Binding-site contacts:
Ligand atom C5 contacts residue ARG107 of chain 1.A at 3.8 Å.
Ligand atom O5 contacts residue SER152 of chain 1.A at 3.0 Å (h-bond).
Ligand atom C1 contacts residue SER152 of chain 1.A at 3.8 Å.
Ligand atom C6 contacts residue ARG107 of chain 1.A at 3.5 Å.
Ligand atom O6 contacts residue GLY151 of chain 1.A at 3.1 Å (h-bond).
Ligand atom C5 contacts residue ASP155 of chain 1.A at 3.9 Å.
Ligand atom O6 contacts residue GLY150 of chain 1.A at 4.2 Å.
Ligand atom C4 contacts residue GLY34 of chain 1.A at 4.4 Å.
Ligand atom O6 contacts residue TRP59 of chain 1.A at 4.1 Å.
Ligand atom O4 contacts residue ARG107 of chain 1.A at 4.2 Å.
Ligand atom O4 contacts residue ASP155 of chain 1.A at 2.6 Å (salt-bridge).
Ligand atom C6 contacts residue SER152 of chain 1.A at 3.8 Å.
Ligand atom O6 contacts residue ASP153 of chain 1.A at 3.3 Å (salt-bridge).
Ligand atom C4 contacts residue ARG107 of chain 1.A at 4.1 Å.
Ligand atom C2 contacts residue SER152 of chain 1.A at 4.1 Å.
Ligand atom C6 contacts residue ASP153 of chain 1.A at 3.6 Å.
Ligand atom O6 contacts residue SER152 of chain 1.A at 2.9 Å (h-bond).
Ligand atom C3 contacts residue GLY35 of chain 1.A at 4.0 Å.
Ligand atom C4 contacts residue GLY35 of chain 1.A at 3.6 Å.
Ligand atom O3 contacts residue GLY35 of chain 1.A at 3.1 Å (h-bond).
Ligand atom C6 contacts residue SER152 of chain 1.A at 3.3 Å.
Ligand atom O5 contacts residue SER152 of chain 1.A at 3.0 Å (h-bond).
Ligand atom O6 contacts residue ARG107 of chain 1.A at 3.1 Å (salt-bridge).
Ligand atom O5 contacts residue ASP153 of chain 1.A at 4.4 Å.
Ligand atom O4 contacts residue GLY35 of chain 1.A at 3.3 Å (h-bond).
Ligand atom C5 contacts residue SER152 of chain 1.A at 4.0 Å.
Ligand atom C5 contacts residue SER152 of chain 1.A at 3.8 Å.
Ligand atom O4 contacts residue GLY34 of chain 1.A at 3.6 Å.
Ligand atom C4 contacts residue ASP155 of chain 1.A at 3.5 Å.
Ligand atom O3 contacts residue GLY34 of chain 1.A at 4.2 Å.
Ligand atom C6 contacts residue GLY151 of chain 1.A at 4.5 Å.
Ligand atom O5 contacts residue GLY151 of chain 1.A at 4.0 Å.
Ligand atom C6 contacts residue ASP155 of chain 1.A at 3.3 Å.
Ligand atom C6 contacts residue ARG107 of chain 1.A at 3.9 Å.
Ligand atom O4 contacts residue ARG107 of chain 1.A at 4.1 Å.
Ligand atom O6 contacts residue ASP155 of chain 1.A at 2.7 Å (salt-bridge).
Ligand atom C6 contacts residue ASP153 of chain 1.A at 3.9 Å.
Ligand atom O2 contacts residue SER152 of chain 1.A at 4.4 Å.
Ligand atom O1 contacts residue SER152 of chain 1.A at 3.9 Å.
Ligand atom O6 contacts residue ASP153 of chain 1.A at 2.9 Å (salt-bridge).

Sequence of chain 1.A:
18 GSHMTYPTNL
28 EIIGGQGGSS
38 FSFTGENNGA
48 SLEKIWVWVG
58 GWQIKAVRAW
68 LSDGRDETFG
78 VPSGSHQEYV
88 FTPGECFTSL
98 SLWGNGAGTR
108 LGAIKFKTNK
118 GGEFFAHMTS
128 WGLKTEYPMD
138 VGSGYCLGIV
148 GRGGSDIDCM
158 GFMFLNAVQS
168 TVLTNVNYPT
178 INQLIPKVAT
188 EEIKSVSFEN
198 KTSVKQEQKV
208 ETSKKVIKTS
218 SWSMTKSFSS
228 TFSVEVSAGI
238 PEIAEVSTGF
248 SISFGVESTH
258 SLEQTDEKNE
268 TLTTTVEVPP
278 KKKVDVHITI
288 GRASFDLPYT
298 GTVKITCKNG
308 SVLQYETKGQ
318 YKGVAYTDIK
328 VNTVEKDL

The small molecule below binds the protein below.
Small molecule (SMILES): OC[C@H]1O[C@@](CO)(O[C@H]2O[C@H](CO)[C@@H](O)[C@H](O)[C@H]2O)[C@@H](O)[C@@H]1O